A protein and the small-molecule ligand that binds it are described below.
Small molecule (SMILES): COc1ccc(Cc2nn3c([C@@H](CCCc4ccccc4)[C@@H](C)O)nc(C)c3c(=O)[nH]2)cc1OC

Sequence of chain 1.D:
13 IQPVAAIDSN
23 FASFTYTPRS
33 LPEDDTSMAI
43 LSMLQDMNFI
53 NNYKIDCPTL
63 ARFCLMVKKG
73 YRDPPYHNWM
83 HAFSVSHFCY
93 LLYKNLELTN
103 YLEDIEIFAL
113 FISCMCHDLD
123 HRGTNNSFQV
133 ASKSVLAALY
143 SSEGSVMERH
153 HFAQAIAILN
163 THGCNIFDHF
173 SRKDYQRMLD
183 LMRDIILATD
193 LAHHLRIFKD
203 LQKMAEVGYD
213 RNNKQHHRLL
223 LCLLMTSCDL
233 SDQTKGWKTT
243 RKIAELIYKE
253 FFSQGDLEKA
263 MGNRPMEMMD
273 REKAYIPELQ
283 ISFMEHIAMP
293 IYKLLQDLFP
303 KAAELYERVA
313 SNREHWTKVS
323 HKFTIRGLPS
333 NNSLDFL

Binding-site contacts:
Ligand atom CAP contacts residue LEU193 of chain 1.D at 3.7 Å (hydrophobic).
Ligand atom CAL contacts residue TYR250 of chain 1.D at 3.7 Å (hydrophobic).
Ligand atom CAL contacts residue PHE285 of chain 1.D at 3.5 Å (hydrophobic).
Ligand atom CAL contacts residue LEU281 of chain 1.D at 3.6 Å (hydrophobic).
Ligand atom CAY contacts residue PHE285 of chain 1.D at 3.7 Å (hydrophobic).
Ligand atom CAB contacts residue LEU193 of chain 1.D at 3.7 Å (hydrophobic).
Ligand atom CAM contacts residue PHE285 of chain 1.D at 3.4 Å (hydrophobic).
Ligand atom CAI contacts residue ILE289 of chain 1.D at 3.7 Å (hydrophobic).
Ligand atom CAI contacts residue ILE293 of chain 1.D at 3.7 Å (hydrophobic).
Ligand atom CAN contacts residue MET270 of chain 1.D at 3.4 Å (hydrophobic).
Ligand atom NBI contacts residue PHE285 of chain 1.D at 3.6 Å.
Ligand atom CAM contacts residue LEU281 of chain 1.D at 3.3 Å (hydrophobic).
Ligand atom CAD contacts residue TYR78 of chain 1.D at 3.6 Å (hydrophobic).
Ligand atom OAE contacts residue PHE285 of chain 1.D at 3.4 Å.
Ligand atom CAD contacts residue HIS79 of chain 1.D at 3.6 Å.
Ligand atom CBE contacts residue ILE249 of chain 1.D at 3.6 Å (hydrophobic).
Ligand atom CBC contacts residue MET270 of chain 1.D at 3.5 Å (hydrophobic).
Ligand atom CAK contacts residue ILE289 of chain 1.D at 3.6 Å (hydrophobic).
Ligand atom CAN contacts residue PHE285 of chain 1.D at 3.8 Å (hydrophobic).
Ligand atom CBF contacts residue ILE249 of chain 1.D at 3.4 Å (hydrophobic).
Ligand atom NAS contacts residue LEU232 of chain 1.D at 3.5 Å.
Ligand atom CAG contacts residue HIS196 of chain 1.D at 3.7 Å.
Ligand atom CAR contacts residue PHE253 of chain 1.D at 3.4 Å (hydrophobic).
Ligand atom CAA contacts residue SER284 of chain 1.D at 3.5 Å.
Ligand atom OAW contacts residue MET270 of chain 1.D at 3.7 Å.
Ligand atom CAX contacts residue LEU193 of chain 1.D at 3.6 Å (hydrophobic).
Ligand atom CAH contacts residue LEU193 of chain 1.D at 3.7 Å (hydrophobic).
Ligand atom CAZ contacts residue PHE285 of chain 1.D at 3.5 Å (hydrophobic).
Ligand atom NAU contacts residue PHE285 of chain 1.D at 3.8 Å.
Ligand atom CBF contacts residue PHE285 of chain 1.D at 3.3 Å (hydrophobic).
Ligand atom CBB contacts residue MET270 of chain 1.D at 3.5 Å (hydrophobic).
Ligand atom CAZ contacts residue ILE249 of chain 1.D at 3.6 Å (hydrophobic).
Ligand atom CAK contacts residue LEU193 of chain 1.D at 3.5 Å (hydrophobic).
Ligand atom OAE contacts residue GLN235 of chain 1.D at 2.9 Å (h-bond).
Ligand atom OAE contacts residue GLN282 of chain 1.D at 3.3 Å (h-bond).
Ligand atom CAJ contacts residue LEU193 of chain 1.D at 3.4 Å (hydrophobic).
Ligand atom OAF contacts residue HIS79 of chain 1.D at 3.7 Å.
Ligand atom CBE contacts residue PHE285 of chain 1.D at 3.4 Å (hydrophobic).
Ligand atom CAJ contacts residue THR191 of chain 1.D at 3.6 Å.
Ligand atom NAU contacts residue GLN282 of chain 1.D at 3.0 Å (h-bond).